A protein and the small-molecule ligand that binds it are described below.
Small molecule (SMILES): Cc1c2cnnc(Cl)c2c(C)n1C

Sequence of chain 1.A:
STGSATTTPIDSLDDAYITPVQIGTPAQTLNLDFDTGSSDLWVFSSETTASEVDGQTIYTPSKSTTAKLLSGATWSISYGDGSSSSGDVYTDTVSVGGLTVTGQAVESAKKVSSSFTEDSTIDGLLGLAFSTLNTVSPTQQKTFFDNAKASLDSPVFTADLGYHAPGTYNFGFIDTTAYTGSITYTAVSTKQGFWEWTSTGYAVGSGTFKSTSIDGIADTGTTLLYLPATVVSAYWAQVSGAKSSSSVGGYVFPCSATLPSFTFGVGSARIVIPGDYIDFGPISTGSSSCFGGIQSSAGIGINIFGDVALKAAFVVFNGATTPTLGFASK

Binding-site contacts:
Ligand atom C6 contacts residue PHE291 of chain 1.A at 3.9 Å (hydrophobic).
Ligand atom CL contacts residue 7B21 of chain 1.J at 3.2 Å.
Ligand atom C1 contacts residue ILE283 of chain 1.A at 4.5 Å (hydrophobic).
Ligand atom C5 contacts residue PHE291 of chain 1.A at 3.5 Å (hydrophobic).
Ligand atom CL contacts residue PHE280 of chain 1.A at 3.7 Å.
Ligand atom C1 contacts residue PHE291 of chain 1.A at 3.7 Å (hydrophobic).
Ligand atom C4 contacts residue 7B21 of chain 1.J at 3.6 Å.
Ligand atom C4 contacts residue LEU224 of chain 1.A at 4.3 Å (hydrophobic).
Ligand atom N2 contacts residue PHE291 of chain 1.A at 3.6 Å.
Ligand atom C3 contacts residue PHE291 of chain 1.A at 3.5 Å (hydrophobic).
Ligand atom CL contacts residue THR223 of chain 1.A at 4.2 Å.
Ligand atom C contacts residue PHE291 of chain 1.A at 4.0 Å (hydrophobic).
Ligand atom C4 contacts residue PHE291 of chain 1.A at 3.7 Å (hydrophobic).
Ligand atom C2 contacts residue PHE291 of chain 1.A at 3.5 Å (hydrophobic).
Ligand atom N1 contacts residue LEU224 of chain 1.A at 4.0 Å.
Ligand atom C contacts residue ILE283 of chain 1.A at 3.5 Å (hydrophobic).
Ligand atom N2 contacts residue PRO282 of chain 1.A at 4.4 Å.
Ligand atom N contacts residue PHE291 of chain 1.A at 3.5 Å.
Ligand atom CL contacts residue PHE291 of chain 1.A at 4.5 Å.
Ligand atom N2 contacts residue PHE280 of chain 1.A at 4.4 Å.
Ligand atom N1 contacts residue 7B21 of chain 1.J at 3.7 Å.
Ligand atom CL contacts residue ASP15 of chain 1.A at 3.6 Å.
Ligand atom C6 contacts residue PHE280 of chain 1.A at 4.0 Å (hydrophobic).
Ligand atom N1 contacts residue PHE291 of chain 1.A at 3.6 Å.
Ligand atom C contacts residue VAL248 of chain 1.A at 4.3 Å (hydrophobic).
Ligand atom CL contacts residue LEU224 of chain 1.A at 4.0 Å.